This small molecule binds to this protein.
Small molecule (SMILES): CC(=O)N[C@H]1[C@H](O[C@H]2[C@H](O)[C@@H](NC(C)=O)CO[C@@H]2CO)O[C@H](CO)[C@@H](O)[C@@H]1O

Binding-site contacts:
Ligand atom C1 contacts residue PHE1103 of chain 1.B at 4.2 Å (hydrophobic).
Ligand atom C8 contacts residue HIS1101 of chain 1.B at 3.7 Å.
Ligand atom O4 contacts residue HIS1101 of chain 1.B at 4.5 Å.
Ligand atom C4 contacts residue ASN1098 of chain 1.B at 4.4 Å.
Ligand atom N2 contacts residue THR1100 of chain 1.B at 3.1 Å (h-bond).
Ligand atom C7 contacts residue GLY1099 of chain 1.B at 4.2 Å.
Ligand atom C8 contacts residue ASN1098 of chain 1.B at 4.0 Å.
Ligand atom C1 contacts residue ASN1098 of chain 1.B at 1.5 Å.
Ligand atom C2 contacts residue ASN1098 of chain 1.B at 2.6 Å.
Ligand atom O7 contacts residue ASN1098 of chain 1.B at 3.7 Å.
Ligand atom O5 contacts residue PHE1103 of chain 1.B at 3.7 Å.
Ligand atom N2 contacts residue ASN1098 of chain 1.B at 3.0 Å (h-bond).
Ligand atom C7 contacts residue HIS1101 of chain 1.B at 4.1 Å.
Ligand atom C5 contacts residue ASN1098 of chain 1.B at 3.8 Å.
Ligand atom O7 contacts residue HIS1101 of chain 1.B at 3.9 Å.
Ligand atom O3 contacts residue THR1100 of chain 1.B at 4.3 Å.
Ligand atom C7 contacts residue ASN1098 of chain 1.B at 3.6 Å.
Ligand atom C5 contacts residue PHE1103 of chain 1.B at 4.1 Å (hydrophobic).
Ligand atom C8 contacts residue THR1100 of chain 1.B at 3.9 Å.
Ligand atom C6 contacts residue PHE1103 of chain 1.B at 4.0 Å (hydrophobic).
Ligand atom C3 contacts residue THR1100 of chain 1.B at 3.8 Å.
Ligand atom C2 contacts residue THR1100 of chain 1.B at 3.9 Å.
Ligand atom C3 contacts residue HIS1101 of chain 1.B at 4.2 Å.
Ligand atom O5 contacts residue ASN1098 of chain 1.B at 2.5 Å (h-bond).
Ligand atom C1 contacts residue THR1100 of chain 1.B at 4.1 Å.
Ligand atom C3 contacts residue ASN1098 of chain 1.B at 3.9 Å.
Ligand atom C1 contacts residue HIS1101 of chain 1.B at 4.2 Å.
Ligand atom C8 contacts residue GLY1099 of chain 1.B at 3.7 Å.
Ligand atom C5 contacts residue HIS1101 of chain 1.B at 4.2 Å.
Ligand atom C7 contacts residue THR1100 of chain 1.B at 4.0 Å.

Sequence of chain 1.B:
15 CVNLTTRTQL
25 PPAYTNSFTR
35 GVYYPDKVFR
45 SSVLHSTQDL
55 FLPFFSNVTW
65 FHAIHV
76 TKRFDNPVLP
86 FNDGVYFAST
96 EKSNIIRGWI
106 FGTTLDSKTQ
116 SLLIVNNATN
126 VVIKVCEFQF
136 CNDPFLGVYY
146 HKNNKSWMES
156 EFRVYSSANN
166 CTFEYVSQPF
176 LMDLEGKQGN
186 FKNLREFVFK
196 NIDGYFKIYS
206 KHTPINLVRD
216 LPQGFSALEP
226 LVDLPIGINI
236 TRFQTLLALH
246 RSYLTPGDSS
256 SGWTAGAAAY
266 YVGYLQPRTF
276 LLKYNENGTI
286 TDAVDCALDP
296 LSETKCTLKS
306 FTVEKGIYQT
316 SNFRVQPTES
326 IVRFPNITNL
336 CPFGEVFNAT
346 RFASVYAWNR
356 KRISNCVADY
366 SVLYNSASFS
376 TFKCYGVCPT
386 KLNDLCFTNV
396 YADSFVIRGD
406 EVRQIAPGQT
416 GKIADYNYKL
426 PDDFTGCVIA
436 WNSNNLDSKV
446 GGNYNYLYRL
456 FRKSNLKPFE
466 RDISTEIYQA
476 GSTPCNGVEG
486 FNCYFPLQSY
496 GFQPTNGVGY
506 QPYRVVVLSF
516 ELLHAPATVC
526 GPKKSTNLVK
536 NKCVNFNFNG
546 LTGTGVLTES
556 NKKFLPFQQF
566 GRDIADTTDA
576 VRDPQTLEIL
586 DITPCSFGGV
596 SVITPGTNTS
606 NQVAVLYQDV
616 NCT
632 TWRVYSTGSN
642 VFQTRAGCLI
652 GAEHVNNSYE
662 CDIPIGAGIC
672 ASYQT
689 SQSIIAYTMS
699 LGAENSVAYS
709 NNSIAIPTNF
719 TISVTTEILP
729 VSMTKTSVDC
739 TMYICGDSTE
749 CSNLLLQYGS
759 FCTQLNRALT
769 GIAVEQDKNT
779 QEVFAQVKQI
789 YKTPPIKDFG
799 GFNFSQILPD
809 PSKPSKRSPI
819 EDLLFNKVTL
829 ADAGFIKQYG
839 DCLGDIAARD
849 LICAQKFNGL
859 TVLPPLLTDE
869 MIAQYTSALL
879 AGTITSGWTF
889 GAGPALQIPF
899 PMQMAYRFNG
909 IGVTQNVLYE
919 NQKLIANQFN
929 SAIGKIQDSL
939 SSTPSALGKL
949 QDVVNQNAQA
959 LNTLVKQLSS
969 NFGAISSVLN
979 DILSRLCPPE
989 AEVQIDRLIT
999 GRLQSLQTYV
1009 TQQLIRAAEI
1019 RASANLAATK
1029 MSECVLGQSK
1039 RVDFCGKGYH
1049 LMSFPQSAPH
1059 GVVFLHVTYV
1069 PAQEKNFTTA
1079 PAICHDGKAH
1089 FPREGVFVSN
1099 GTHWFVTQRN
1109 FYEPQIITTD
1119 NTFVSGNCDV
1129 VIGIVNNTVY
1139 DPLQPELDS